This small molecule binds to this protein.
Small molecule (SMILES): CO[C@H](C)C(=O)N[C@@H](Cc1ccc2c(c1)OCO2)[C@H](O)CN[C@H]1CC2(CCC2)Oc2ncc(CC(C)(C)C)cc21

Binding-site contacts:
Ligand atom C40 contacts residue THR91 of chain 1.A at 3.3 Å.
Ligand atom C40 contacts residue THR250 of chain 1.A at 3.5 Å.
Ligand atom N5 contacts residue ASP247 of chain 1.A at 2.7 Å (salt-bridge).
Ligand atom C19 contacts residue ASP247 of chain 1.A at 3.3 Å.
Ligand atom O14 contacts residue SER54 of chain 1.A at 3.6 Å.
Ligand atom C13 contacts residue TYR90 of chain 1.A at 3.6 Å (hydrophobic).
Ligand atom C15 contacts residue GLY53 of chain 1.A at 3.6 Å.
Ligand atom O39 contacts residue THR91 of chain 1.A at 2.7 Å (h-bond).
Ligand atom C7 contacts residue GLY249 of chain 1.A at 3.6 Å.
Ligand atom C30 contacts residue VAL351 of chain 1.A at 3.7 Å (hydrophobic).
Ligand atom C40 contacts residue ARG254 of chain 1.A at 3.6 Å.
Ligand atom O14 contacts residue TYR90 of chain 1.A at 3.3 Å.
Ligand atom O32 contacts residue TRP134 of chain 1.A at 3.6 Å.
Ligand atom C3 contacts residue ASP51 of chain 1.A at 3.4 Å.
Ligand atom C6 contacts residue ASP247 of chain 1.A at 3.4 Å.
Ligand atom O14 contacts residue ASP51 of chain 1.A at 2.4 Å (salt-bridge).
Ligand atom N5 contacts residue GLY53 of chain 1.A at 2.8 Å (h-bond).
Ligand atom C9 contacts residue LEU49 of chain 1.A at 3.7 Å (hydrophobic).
Ligand atom N1 contacts residue GLY249 of chain 1.A at 2.7 Å (h-bond).
Ligand atom C12 contacts residue PHE127 of chain 1.A at 3.6 Å (hydrophobic).
Ligand atom C24 contacts residue PRO89 of chain 1.A at 3.7 Å (hydrophobic).
Ligand atom C22 contacts residue PRO89 of chain 1.A at 3.5 Å (hydrophobic).
Ligand atom O17 contacts residue THR91 of chain 1.A at 3.3 Å.
Ligand atom C33 contacts residue TRP134 of chain 1.A at 3.7 Å (hydrophobic).
Ligand atom C33 contacts residue ILE129 of chain 1.A at 3.5 Å (hydrophobic).
Ligand atom O36 contacts residue TYR90 of chain 1.A at 3.5 Å.
Ligand atom O32 contacts residue LEU49 of chain 1.A at 3.6 Å.
Ligand atom C35 contacts residue GLY249 of chain 1.A at 3.5 Å.
Ligand atom O14 contacts residue GLY53 of chain 1.A at 3.4 Å (h-bond).
Ligand atom C6 contacts residue GLY53 of chain 1.A at 3.2 Å.
Ligand atom C37 contacts residue GLY249 of chain 1.A at 3.4 Å.
Ligand atom C20 contacts residue GLY53 of chain 1.A at 3.2 Å.
Ligand atom C30 contacts residue THR348 of chain 1.A at 3.4 Å.
Ligand atom C7 contacts residue ASP51 of chain 1.A at 3.4 Å.
Ligand atom C29 contacts residue THR348 of chain 1.A at 3.5 Å.
Ligand atom C10 contacts residue LEU49 of chain 1.A at 3.6 Å (hydrophobic).
Ligand atom O34 contacts residue PHE127 of chain 1.A at 3.3 Å (h-bond).
Ligand atom O36 contacts residue THR91 of chain 1.A at 3.2 Å (h-bond).
Ligand atom C4 contacts residue ASP247 of chain 1.A at 3.4 Å.
Ligand atom C2 contacts residue GLY249 of chain 1.A at 3.6 Å.

Sequence of chain 1.A:
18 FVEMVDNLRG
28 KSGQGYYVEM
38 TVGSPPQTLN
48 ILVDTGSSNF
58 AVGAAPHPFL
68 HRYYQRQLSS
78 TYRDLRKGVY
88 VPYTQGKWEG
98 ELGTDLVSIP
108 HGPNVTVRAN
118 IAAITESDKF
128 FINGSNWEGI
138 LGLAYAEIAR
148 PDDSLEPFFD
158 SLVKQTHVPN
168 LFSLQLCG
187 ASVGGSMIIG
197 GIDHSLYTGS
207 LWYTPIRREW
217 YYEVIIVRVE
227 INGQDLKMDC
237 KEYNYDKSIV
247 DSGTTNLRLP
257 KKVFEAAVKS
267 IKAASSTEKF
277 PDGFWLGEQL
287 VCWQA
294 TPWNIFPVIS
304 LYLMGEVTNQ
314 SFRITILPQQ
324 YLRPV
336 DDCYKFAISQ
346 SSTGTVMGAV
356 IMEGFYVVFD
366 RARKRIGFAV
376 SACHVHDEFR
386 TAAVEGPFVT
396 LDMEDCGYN